This protein binds this small molecule.
Small molecule (SMILES): CC(=O)N[C@H]1[C@H](O[C@H]2[C@H](O)[C@@H](NC(C)=O)CO[C@@H]2CO)O[C@H](CO)[C@@H](O)[C@@H]1O

Binding-site contacts:
Ligand atom C5 contacts residue GLY156 of chain 3.A at 4.3 Å.
Ligand atom O5 contacts residue THR155 of chain 3.A at 3.4 Å (h-bond).
Ligand atom C1 contacts residue ASN153 of chain 3.A at 1.4 Å.
Ligand atom C6 contacts residue HIS149 of chain 3.A at 4.3 Å.
Ligand atom C1 contacts residue HIS149 of chain 3.A at 3.5 Å.
Ligand atom O6 contacts residue HIS149 of chain 3.A at 3.2 Å.
Ligand atom N2 contacts residue HIS149 of chain 3.A at 4.3 Å.
Ligand atom O5 contacts residue GLY156 of chain 3.A at 4.2 Å.
Ligand atom C3 contacts residue ASN153 of chain 3.A at 3.9 Å.
Ligand atom C3 contacts residue HIS149 of chain 3.A at 4.0 Å.
Ligand atom O5 contacts residue ASN153 of chain 3.A at 2.2 Å (h-bond).
Ligand atom C4 contacts residue ASN153 of chain 3.A at 4.2 Å.
Ligand atom C2 contacts residue HIS149 of chain 3.A at 3.5 Å.
Ligand atom C5 contacts residue THR155 of chain 3.A at 4.0 Å.
Ligand atom C8 contacts residue GLY102 of chain 42.A at 3.6 Å.
Ligand atom C5 contacts residue HIS158 of chain 3.A at 4.4 Å.
Ligand atom C6 contacts residue HIS158 of chain 3.A at 4.2 Å.
Ligand atom C5 contacts residue HIS149 of chain 3.A at 3.6 Å.
Ligand atom O7 contacts residue HIS149 of chain 3.A at 3.3 Å.
Ligand atom O6 contacts residue HIS158 of chain 3.A at 4.2 Å.
Ligand atom C5 contacts residue ASN153 of chain 3.A at 3.6 Å.
Ligand atom N2 contacts residue ASN153 of chain 3.A at 3.1 Å (h-bond).
Ligand atom C4 contacts residue HIS149 of chain 3.A at 3.4 Å.
Ligand atom O5 contacts residue HIS158 of chain 3.A at 3.4 Å.
Ligand atom C7 contacts residue ASN153 of chain 3.A at 4.1 Å.
Ligand atom C2 contacts residue ASN153 of chain 3.A at 2.6 Å.
Ligand atom O4 contacts residue HIS149 of chain 3.A at 4.3 Å.
Ligand atom C6 contacts residue GLY156 of chain 3.A at 4.0 Å.
Ligand atom C1 contacts residue THR155 of chain 3.A at 3.3 Å.
Ligand atom C1 contacts residue HIS158 of chain 3.A at 4.1 Å.
Ligand atom O5 contacts residue HIS149 of chain 3.A at 3.6 Å.
Ligand atom C8 contacts residue ASN153 of chain 3.A at 4.4 Å.
Ligand atom C7 contacts residue HIS149 of chain 3.A at 4.3 Å.
Ligand atom O3 contacts residue HIS149 of chain 3.A at 4.0 Å.

Sequence of chain 3.A:
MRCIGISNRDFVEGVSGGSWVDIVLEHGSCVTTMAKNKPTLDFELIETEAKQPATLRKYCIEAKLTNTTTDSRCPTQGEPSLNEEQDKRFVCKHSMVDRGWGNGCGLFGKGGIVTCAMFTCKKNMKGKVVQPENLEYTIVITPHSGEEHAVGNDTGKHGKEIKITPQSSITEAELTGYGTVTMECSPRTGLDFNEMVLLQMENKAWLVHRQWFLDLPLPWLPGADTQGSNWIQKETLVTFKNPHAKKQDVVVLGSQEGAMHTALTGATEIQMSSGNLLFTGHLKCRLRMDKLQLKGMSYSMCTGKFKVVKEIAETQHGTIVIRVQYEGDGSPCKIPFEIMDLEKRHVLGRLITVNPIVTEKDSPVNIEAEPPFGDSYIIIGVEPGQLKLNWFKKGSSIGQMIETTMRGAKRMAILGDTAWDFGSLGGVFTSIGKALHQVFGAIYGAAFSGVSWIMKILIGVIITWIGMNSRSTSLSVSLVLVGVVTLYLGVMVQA

Sequence of chain 42.A:
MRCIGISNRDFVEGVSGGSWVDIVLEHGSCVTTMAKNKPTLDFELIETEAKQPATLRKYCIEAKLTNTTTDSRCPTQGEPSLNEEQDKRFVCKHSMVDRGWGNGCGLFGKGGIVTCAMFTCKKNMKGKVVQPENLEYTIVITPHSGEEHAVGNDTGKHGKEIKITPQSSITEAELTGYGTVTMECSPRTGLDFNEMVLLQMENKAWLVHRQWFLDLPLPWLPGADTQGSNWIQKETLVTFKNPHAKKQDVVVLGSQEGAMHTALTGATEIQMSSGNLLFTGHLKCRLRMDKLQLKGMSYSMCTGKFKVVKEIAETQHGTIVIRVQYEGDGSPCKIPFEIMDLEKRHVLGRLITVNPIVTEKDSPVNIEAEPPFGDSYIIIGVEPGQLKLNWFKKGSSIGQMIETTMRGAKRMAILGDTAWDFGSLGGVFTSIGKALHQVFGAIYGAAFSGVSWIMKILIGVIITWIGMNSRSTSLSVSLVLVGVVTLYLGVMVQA